Binding-site contacts:
Ligand atom CAF contacts residue ILE198 of chain 1.A at 4.0 Å (hydrophobic).
Ligand atom CAE contacts residue SER100 of chain 1.A at 2.7 Å.
Ligand atom CAE contacts residue MET101 of chain 1.A at 3.5 Å (hydrophobic).
Ligand atom CAD contacts residue LEU201 of chain 1.A at 3.7 Å (hydrophobic).
Ligand atom OAA contacts residue MET101 of chain 1.A at 4.3 Å.
Ligand atom CAF contacts residue THR126 of chain 1.A at 3.4 Å.
Ligand atom CAF contacts residue SER100 of chain 1.A at 3.6 Å.
Ligand atom NAG contacts residue SER100 of chain 1.A at 2.3 Å (h-bond).
Ligand atom CAD contacts residue ILE198 of chain 1.A at 4.2 Å (hydrophobic).
Ligand atom OAA contacts residue SER100 of chain 1.A at 2.3 Å (h-bond).
Ligand atom OAA contacts residue HIS251 of chain 1.A at 3.0 Å (h-bond).
Ligand atom CAC contacts residue MET101 of chain 1.A at 4.3 Å (hydrophobic).
Ligand atom OAA contacts residue THR126 of chain 1.A at 4.2 Å.
Ligand atom NAG contacts residue THR126 of chain 1.A at 3.5 Å.
Ligand atom CAB contacts residue SER124 of chain 1.A at 4.1 Å.
Ligand atom CAB contacts residue SER100 of chain 1.A at 1.4 Å.
Ligand atom CAC contacts residue LEU201 of chain 1.A at 3.5 Å (hydrophobic).
Ligand atom CAC contacts residue ILE198 of chain 1.A at 4.5 Å (hydrophobic).
Ligand atom NAG contacts residue MET101 of chain 1.A at 3.9 Å.
Ligand atom CAD contacts residue SER100 of chain 1.A at 4.4 Å.
Ligand atom CAB contacts residue THR126 of chain 1.A at 3.6 Å.
Ligand atom CAB contacts residue HIS251 of chain 1.A at 3.9 Å.
Ligand atom CAC contacts residue SER100 of chain 1.A at 4.0 Å.
Ligand atom CAC contacts residue MET104 of chain 1.A at 4.2 Å (hydrophobic).
Ligand atom CAF contacts residue LEU129 of chain 1.A at 4.4 Å (hydrophobic).
Ligand atom CAE contacts residue THR126 of chain 1.A at 3.4 Å.
Ligand atom CAD contacts residue THR126 of chain 1.A at 3.7 Å.
Ligand atom CAB contacts residue MET101 of chain 1.A at 3.7 Å (hydrophobic).
Ligand atom CAC contacts residue THR126 of chain 1.A at 3.3 Å.
Ligand atom CAE contacts residue MET104 of chain 1.A at 4.0 Å (hydrophobic).

Sequence of chain 1.A:
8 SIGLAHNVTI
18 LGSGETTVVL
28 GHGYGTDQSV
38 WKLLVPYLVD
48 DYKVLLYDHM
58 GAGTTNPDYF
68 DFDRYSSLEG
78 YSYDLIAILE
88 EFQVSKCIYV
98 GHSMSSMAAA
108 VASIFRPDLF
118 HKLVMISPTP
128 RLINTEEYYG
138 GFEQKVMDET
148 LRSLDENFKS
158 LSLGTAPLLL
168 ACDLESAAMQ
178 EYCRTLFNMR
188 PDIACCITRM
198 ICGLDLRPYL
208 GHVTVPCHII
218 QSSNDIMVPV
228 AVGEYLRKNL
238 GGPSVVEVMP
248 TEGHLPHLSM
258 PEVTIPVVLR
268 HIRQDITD

A protein and the small-molecule ligand that binds it are described below.
Small molecule (SMILES): O=CN1CCCC1